Sequence of chain 1.A:
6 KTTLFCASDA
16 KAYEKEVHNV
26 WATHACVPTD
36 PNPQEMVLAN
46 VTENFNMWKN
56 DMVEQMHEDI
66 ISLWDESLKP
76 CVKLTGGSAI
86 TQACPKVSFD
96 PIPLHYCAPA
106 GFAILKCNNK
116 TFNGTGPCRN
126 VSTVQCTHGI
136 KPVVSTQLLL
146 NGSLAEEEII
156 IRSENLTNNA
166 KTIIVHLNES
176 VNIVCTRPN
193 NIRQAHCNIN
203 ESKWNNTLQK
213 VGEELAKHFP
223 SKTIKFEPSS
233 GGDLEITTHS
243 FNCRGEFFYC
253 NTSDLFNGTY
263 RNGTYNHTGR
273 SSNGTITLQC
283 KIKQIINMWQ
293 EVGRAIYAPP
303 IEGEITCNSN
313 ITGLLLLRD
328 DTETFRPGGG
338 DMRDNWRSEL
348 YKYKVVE

Binding-site contacts:
Ligand atom O7 contacts residue HIS220 of chain 1.A at 3.9 Å.
Ligand atom C8 contacts residue LEU161 of chain 1.A at 4.0 Å (hydrophobic).
Ligand atom O6 contacts residue THR120 of chain 1.A at 3.8 Å.
Ligand atom O6 contacts residue PRO122 of chain 1.A at 3.9 Å.
Ligand atom C8 contacts residue ASN118 of chain 1.A at 4.3 Å.
Ligand atom C8 contacts residue SER158 of chain 1.A at 3.9 Å.
Ligand atom C8 contacts residue ILE156 of chain 1.A at 4.2 Å (hydrophobic).
Ligand atom C5 contacts residue THR120 of chain 1.A at 3.5 Å.
Ligand atom C4 contacts residue ASN118 of chain 1.A at 4.3 Å.
Ligand atom C6 contacts residue THR120 of chain 1.A at 4.2 Å.
Ligand atom O7 contacts residue ASN118 of chain 1.A at 3.1 Å (h-bond).
Ligand atom O5 contacts residue THR120 of chain 1.A at 3.6 Å (h-bond).
Ligand atom O5 contacts residue ASN118 of chain 1.A at 2.4 Å (h-bond).
Ligand atom C3 contacts residue ASN118 of chain 1.A at 3.8 Å.
Ligand atom C7 contacts residue ASN118 of chain 1.A at 3.1 Å.
Ligand atom C1 contacts residue THR120 of chain 1.A at 3.6 Å.
Ligand atom O6 contacts residue GLY121 of chain 1.A at 4.4 Å.
Ligand atom C5 contacts residue ASN118 of chain 1.A at 3.7 Å.
Ligand atom C1 contacts residue ASN118 of chain 1.A at 1.4 Å.
Ligand atom N2 contacts residue ASN118 of chain 1.A at 2.8 Å (h-bond).
Ligand atom O7 contacts residue ILE156 of chain 1.A at 4.5 Å.
Ligand atom C2 contacts residue ASN118 of chain 1.A at 2.5 Å.

A small-molecule ligand and the protein it binds are described below.
Small molecule (SMILES): CC(=O)N[C@@H]1[C@@H](O)[C@H](O)[C@@H](CO)O[C@H]1O